A protein and the small-molecule ligand that binds it are described below.
Small molecule (SMILES): Clc1ccc(CO[C@@H](Cn2ccnc2)c2ccc(Cl)cc2Cl)cc1

Sequence of chain 1.C:
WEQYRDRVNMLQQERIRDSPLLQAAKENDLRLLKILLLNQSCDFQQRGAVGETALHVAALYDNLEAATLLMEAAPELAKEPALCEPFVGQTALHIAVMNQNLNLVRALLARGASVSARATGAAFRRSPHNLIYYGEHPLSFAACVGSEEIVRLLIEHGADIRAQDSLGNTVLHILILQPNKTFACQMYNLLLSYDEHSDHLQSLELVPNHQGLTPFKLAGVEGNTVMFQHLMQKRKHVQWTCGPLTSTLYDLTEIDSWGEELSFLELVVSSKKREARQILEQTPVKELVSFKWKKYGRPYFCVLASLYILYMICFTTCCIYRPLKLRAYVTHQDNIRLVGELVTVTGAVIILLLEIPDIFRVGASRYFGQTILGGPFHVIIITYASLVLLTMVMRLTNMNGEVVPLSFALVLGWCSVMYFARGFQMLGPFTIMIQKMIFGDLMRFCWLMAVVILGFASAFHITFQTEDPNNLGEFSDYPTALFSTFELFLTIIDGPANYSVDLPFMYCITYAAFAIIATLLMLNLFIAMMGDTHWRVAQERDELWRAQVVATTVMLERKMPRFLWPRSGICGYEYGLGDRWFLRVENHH

Binding-site contacts:
Ligand atom C9 contacts residue ALA561 of chain 1.C at 3.7 Å (hydrophobic).
Ligand atom C5 contacts residue PHE425 of chain 1.D at 4.5 Å (hydrophobic).
Ligand atom C10 contacts residue ALA561 of chain 1.C at 4.2 Å (hydrophobic).
Ligand atom C13 contacts residue LEU460 of chain 1.D at 3.4 Å (hydrophobic).
Ligand atom CL4 contacts residue GLN483 of chain 1.D at 4.4 Å.
Ligand atom O20 contacts residue LEU460 of chain 1.D at 4.1 Å.
Ligand atom CL4 contacts residue ILE482 of chain 1.D at 3.6 Å.
Ligand atom C1 contacts residue LEU460 of chain 1.D at 3.9 Å (hydrophobic).
Ligand atom C8 contacts residue LEU460 of chain 1.D at 4.3 Å (hydrophobic).
Ligand atom C2 contacts residue LEU460 of chain 1.D at 3.4 Å (hydrophobic).
Ligand atom CL8 contacts residue CYS463 of chain 1.D at 3.9 Å.
Ligand atom C19 contacts residue ILE428 of chain 1.D at 4.2 Å (hydrophobic).
Ligand atom CL8 contacts residue ILE565 of chain 1.C at 4.3 Å.
Ligand atom CL2 contacts residue PHE456 of chain 1.D at 3.5 Å.
Ligand atom CL4 contacts residue PHE425 of chain 1.D at 3.5 Å.
Ligand atom C14 contacts residue PHE425 of chain 1.D at 4.1 Å (hydrophobic).

Sequence of chain 1.D:
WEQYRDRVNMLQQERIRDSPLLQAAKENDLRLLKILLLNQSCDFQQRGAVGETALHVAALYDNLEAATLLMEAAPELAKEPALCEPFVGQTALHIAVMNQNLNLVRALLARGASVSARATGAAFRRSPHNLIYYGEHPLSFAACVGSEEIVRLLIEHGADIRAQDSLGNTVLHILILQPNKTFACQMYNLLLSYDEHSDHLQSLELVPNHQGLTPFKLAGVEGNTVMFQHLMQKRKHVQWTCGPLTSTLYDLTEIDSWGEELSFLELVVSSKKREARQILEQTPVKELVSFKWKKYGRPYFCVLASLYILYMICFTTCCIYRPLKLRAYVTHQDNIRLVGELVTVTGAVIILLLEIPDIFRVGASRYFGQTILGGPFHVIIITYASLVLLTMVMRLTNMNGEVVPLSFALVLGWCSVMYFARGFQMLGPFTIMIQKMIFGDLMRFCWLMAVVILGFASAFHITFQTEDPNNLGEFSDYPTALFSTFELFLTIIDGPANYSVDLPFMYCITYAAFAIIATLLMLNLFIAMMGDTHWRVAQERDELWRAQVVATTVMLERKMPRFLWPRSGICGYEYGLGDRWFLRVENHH